A protein and the small-molecule ligand that binds it are described below.
Small molecule (SMILES): CC(=O)N[C@H]1[C@H](O[C@H]2[C@H](O)[C@@H](NC(C)=O)CO[C@@H]2CO[C@@H]2O[C@@H](C)[C@@H](O)[C@@H](O)[C@@H]2O)O[C@H](CO)[C@@H](O)[C@@H]1O

Binding-site contacts:
Ligand atom C5 contacts residue ASN16 of chain 2.A at 3.6 Å.
Ligand atom C6 contacts residue ALA12 of chain 2.A at 3.2 Å (hydrophobic).
Ligand atom C6 contacts residue ALA14 of chain 2.A at 4.3 Å (hydrophobic).
Ligand atom C1 contacts residue ASN16 of chain 2.A at 1.5 Å.
Ligand atom O3 contacts residue NAG1 of chain 2.F at 3.3 Å (h-bond).
Ligand atom C6 contacts residue ALA14 of chain 2.A at 4.0 Å (hydrophobic).
Ligand atom C4 contacts residue ASN163 of chain 2.A at 3.5 Å.
Ligand atom C6 contacts residue ASN163 of chain 2.A at 3.5 Å.
Ligand atom C5 contacts residue ALA14 of chain 2.A at 4.3 Å (hydrophobic).
Ligand atom C2 contacts residue ASN16 of chain 2.A at 2.5 Å.
Ligand atom C3 contacts residue ASN16 of chain 2.A at 3.9 Å.
Ligand atom C7 contacts residue ASN16 of chain 2.A at 3.3 Å.
Ligand atom C6 contacts residue LEU13 of chain 2.A at 4.5 Å (hydrophobic).
Ligand atom O4 contacts residue ASN163 of chain 2.A at 3.9 Å.
Ligand atom C6 contacts residue VAL11 of chain 2.A at 4.3 Å (hydrophobic).
Ligand atom O5 contacts residue ALA14 of chain 2.A at 4.0 Å.
Ligand atom C4 contacts residue ASN16 of chain 2.A at 4.2 Å.
Ligand atom O7 contacts residue ASN16 of chain 2.A at 3.0 Å (h-bond).
Ligand atom C4 contacts residue NAG1 of chain 2.F at 4.3 Å.
Ligand atom N2 contacts residue ASN16 of chain 2.A at 3.0 Å (h-bond).
Ligand atom O5 contacts residue ASN16 of chain 2.A at 2.3 Å (h-bond).
Ligand atom C3 contacts residue NAG1 of chain 2.F at 4.1 Å.
Ligand atom C5 contacts residue ASN163 of chain 2.A at 3.9 Å.

Sequence of chain 2.A:
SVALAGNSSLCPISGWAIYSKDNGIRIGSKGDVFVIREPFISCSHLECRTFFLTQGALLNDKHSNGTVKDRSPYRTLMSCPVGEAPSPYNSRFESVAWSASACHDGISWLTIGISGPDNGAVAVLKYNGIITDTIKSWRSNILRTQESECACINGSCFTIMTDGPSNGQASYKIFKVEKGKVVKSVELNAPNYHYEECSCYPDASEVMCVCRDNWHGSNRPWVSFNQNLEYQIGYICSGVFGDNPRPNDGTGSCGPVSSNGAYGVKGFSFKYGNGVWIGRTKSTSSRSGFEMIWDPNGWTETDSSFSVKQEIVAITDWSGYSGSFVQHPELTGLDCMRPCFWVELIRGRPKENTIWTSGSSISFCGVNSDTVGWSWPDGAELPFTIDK